Binding-site contacts:
Ligand atom C8 contacts residue ASN259 of chain 54.B at 4.1 Å.
Ligand atom C1 contacts residue ASN259 of chain 54.B at 1.4 Å.
Ligand atom C4 contacts residue ASN259 of chain 54.B at 4.2 Å.
Ligand atom O5 contacts residue ASN259 of chain 54.B at 2.4 Å (h-bond).
Ligand atom C6 contacts residue PHE118 of chain 54.A at 4.4 Å (hydrophobic).
Ligand atom C1 contacts residue THR116 of chain 54.A at 3.3 Å.
Ligand atom O7 contacts residue ASN259 of chain 54.B at 3.0 Å (h-bond).
Ligand atom C5 contacts residue THR116 of chain 54.A at 3.5 Å.
Ligand atom C6 contacts residue LYS115 of chain 54.A at 3.9 Å.
Ligand atom O5 contacts residue THR116 of chain 54.A at 2.6 Å (h-bond).
Ligand atom C6 contacts residue THR116 of chain 54.A at 3.5 Å.
Ligand atom C7 contacts residue ASN259 of chain 54.B at 3.1 Å.
Ligand atom C3 contacts residue ASN259 of chain 54.B at 3.8 Å.
Ligand atom N2 contacts residue ASN259 of chain 54.B at 2.9 Å (h-bond).
Ligand atom O6 contacts residue PHE118 of chain 54.A at 3.9 Å.
Ligand atom C2 contacts residue ASN259 of chain 54.B at 2.4 Å.
Ligand atom C5 contacts residue ASN259 of chain 54.B at 3.7 Å.
Ligand atom O6 contacts residue LYS115 of chain 54.A at 4.4 Å.

Sequence of chain 54.A:
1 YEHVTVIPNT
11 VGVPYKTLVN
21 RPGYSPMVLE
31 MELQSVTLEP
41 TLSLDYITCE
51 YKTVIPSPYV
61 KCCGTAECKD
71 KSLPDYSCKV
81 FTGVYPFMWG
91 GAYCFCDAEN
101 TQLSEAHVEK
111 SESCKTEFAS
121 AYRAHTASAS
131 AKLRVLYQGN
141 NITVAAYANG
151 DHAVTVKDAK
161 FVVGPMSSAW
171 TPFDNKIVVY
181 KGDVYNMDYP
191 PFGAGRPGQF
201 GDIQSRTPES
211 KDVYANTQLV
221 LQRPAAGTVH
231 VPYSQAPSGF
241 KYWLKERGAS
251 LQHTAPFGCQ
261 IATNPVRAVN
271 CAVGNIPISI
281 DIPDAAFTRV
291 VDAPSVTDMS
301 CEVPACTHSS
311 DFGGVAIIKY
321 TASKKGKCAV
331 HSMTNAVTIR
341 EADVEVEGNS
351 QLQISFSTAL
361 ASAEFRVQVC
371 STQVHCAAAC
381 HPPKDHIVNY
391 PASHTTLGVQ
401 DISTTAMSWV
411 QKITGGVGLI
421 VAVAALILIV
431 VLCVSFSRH

Sequence of chain 54.B:
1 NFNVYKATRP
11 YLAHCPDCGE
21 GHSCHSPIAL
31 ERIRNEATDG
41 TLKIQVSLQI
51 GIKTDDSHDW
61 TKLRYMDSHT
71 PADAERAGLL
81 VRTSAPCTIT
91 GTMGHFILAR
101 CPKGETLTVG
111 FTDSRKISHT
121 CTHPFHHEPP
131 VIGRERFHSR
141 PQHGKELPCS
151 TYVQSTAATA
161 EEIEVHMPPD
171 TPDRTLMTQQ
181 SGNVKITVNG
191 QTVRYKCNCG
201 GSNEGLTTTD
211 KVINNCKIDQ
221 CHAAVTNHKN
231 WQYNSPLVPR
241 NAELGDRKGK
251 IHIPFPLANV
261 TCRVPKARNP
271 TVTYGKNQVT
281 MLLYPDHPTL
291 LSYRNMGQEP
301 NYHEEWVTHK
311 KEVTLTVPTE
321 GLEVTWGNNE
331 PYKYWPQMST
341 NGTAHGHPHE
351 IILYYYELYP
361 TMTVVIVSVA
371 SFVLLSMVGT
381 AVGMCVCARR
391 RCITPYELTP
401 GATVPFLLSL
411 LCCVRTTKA

This small molecule binds to this protein.
Small molecule (SMILES): CC(=O)N[C@@H]1[C@@H](O)[C@H](O)[C@@H](CO)O[C@H]1O